A small-molecule ligand and the protein it binds are described below.
Small molecule (SMILES): NS(=O)(=O)c1ccc(Nc2nc(-c3cccc(-c4ccccc4)c3)c3[nH]cnc3n2)cc1

Sequence of chain 1.A:
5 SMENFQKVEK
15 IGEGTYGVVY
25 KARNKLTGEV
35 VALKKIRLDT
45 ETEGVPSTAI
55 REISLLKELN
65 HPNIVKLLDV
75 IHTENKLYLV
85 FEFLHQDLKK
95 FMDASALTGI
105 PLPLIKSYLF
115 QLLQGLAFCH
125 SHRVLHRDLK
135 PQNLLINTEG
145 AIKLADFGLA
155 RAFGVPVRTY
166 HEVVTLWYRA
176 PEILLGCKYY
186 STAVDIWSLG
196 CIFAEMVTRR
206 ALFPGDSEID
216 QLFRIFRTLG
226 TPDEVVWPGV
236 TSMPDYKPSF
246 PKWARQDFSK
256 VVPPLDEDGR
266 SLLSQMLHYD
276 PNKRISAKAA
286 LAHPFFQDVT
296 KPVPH

Binding-site contacts:
Ligand atom N3 contacts residue VAL69 of chain 1.A at 3.6 Å.
Ligand atom C20 contacts residue ASP91 of chain 1.A at 3.2 Å.
Ligand atom C contacts residue GLU86 of chain 1.A at 3.7 Å.
Ligand atom C11 contacts residue HIS89 of chain 1.A at 3.3 Å.
Ligand atom OH contacts residue ASP91 of chain 1.A at 2.9 Å (salt-bridge).
Ligand atom N5 contacts residue PHE87 of chain 1.A at 3.5 Å.
Ligand atom N6 contacts residue ASP91 of chain 1.A at 3.8 Å.
Ligand atom N3 contacts residue ALA36 of chain 1.A at 3.5 Å.
Ligand atom C5 contacts residue PHE85 of chain 1.A at 3.4 Å (hydrophobic).
Ligand atom CA contacts residue LEU139 of chain 1.A at 3.5 Å (hydrophobic).
Ligand atom N5 contacts residue LEU88 of chain 1.A at 2.7 Å (h-bond).
Ligand atom C21 contacts residue GLN136 of chain 1.A at 3.0 Å.
Ligand atom C2 contacts residue LEU88 of chain 1.A at 3.8 Å (hydrophobic).
Ligand atom CE1 contacts residue ASP150 of chain 1.A at 3.5 Å.
Ligand atom C5 contacts residue VAL69 of chain 1.A at 3.4 Å (hydrophobic).
Ligand atom C6 contacts residue LEU88 of chain 1.A at 3.1 Å (hydrophobic).
Ligand atom C contacts residue LEU139 of chain 1.A at 3.5 Å (hydrophobic).
Ligand atom N3 contacts residue GLU86 of chain 1.A at 2.8 Å (salt-bridge).
Ligand atom C19 contacts residue ASP91 of chain 1.A at 3.6 Å.
Ligand atom N2 contacts residue ALA36 of chain 1.A at 3.6 Å.
Ligand atom C19 contacts residue GLN136 of chain 1.A at 3.6 Å.
Ligand atom C contacts residue ALA36 of chain 1.A at 3.5 Å (hydrophobic).
Ligand atom N2 contacts residue LEU139 of chain 1.A at 3.6 Å.
Ligand atom C11 contacts residue PHE87 of chain 1.A at 3.8 Å (hydrophobic).
Ligand atom C23 contacts residue GLY16 of chain 1.A at 3.5 Å.
Ligand atom O2 contacts residue LYS94 of chain 1.A at 3.2 Å.
Ligand atom OH contacts residue GLN90 of chain 1.A at 3.6 Å.
Ligand atom N3 contacts residue PHE85 of chain 1.A at 3.6 Å.
Ligand atom C2 contacts residue LEU139 of chain 1.A at 3.8 Å (hydrophobic).
Ligand atom N1 contacts residue LEU139 of chain 1.A at 3.8 Å.
Ligand atom C11 contacts residue LEU88 of chain 1.A at 3.1 Å (hydrophobic).
Ligand atom C22 contacts residue GLU17 of chain 1.A at 3.6 Å.
Ligand atom C22 contacts residue GLY16 of chain 1.A at 3.3 Å.
Ligand atom CB contacts residue LEU139 of chain 1.A at 3.7 Å (hydrophobic).
Ligand atom C23 contacts residue GLU17 of chain 1.A at 3.5 Å.
Ligand atom N2 contacts residue LEU88 of chain 1.A at 3.5 Å (h-bond).
Ligand atom C10 contacts residue HIS89 of chain 1.A at 3.0 Å.
Ligand atom OH contacts residue LYS94 of chain 1.A at 3.5 Å.
Ligand atom C20 contacts residue GLN136 of chain 1.A at 2.8 Å.
Ligand atom C9 contacts residue GLN90 of chain 1.A at 3.7 Å.